Binding-site contacts:
Ligand atom C7 contacts residue GLY72 of chain 1.C at 3.3 Å.
Ligand atom C9 contacts residue LEU37 of chain 1.C at 3.7 Å (hydrophobic).
Ligand atom C5 contacts residue ALA35 of chain 1.C at 3.9 Å (hydrophobic).
Ligand atom C5 contacts residue LEU37 of chain 1.C at 4.2 Å (hydrophobic).
Ligand atom C4 contacts residue LEU37 of chain 1.C at 3.7 Å (hydrophobic).
Ligand atom N1 contacts residue GLY72 of chain 1.C at 3.3 Å (h-bond).
Ligand atom C4 contacts residue VAL36 of chain 1.C at 4.1 Å (hydrophobic).
Ligand atom C8 contacts residue LEU37 of chain 1.C at 3.7 Å (hydrophobic).
Ligand atom C7 contacts residue LEU73 of chain 1.C at 4.2 Å (hydrophobic).
Ligand atom C8 contacts residue GLY72 of chain 1.C at 3.6 Å.
Ligand atom C4 contacts residue ALA35 of chain 1.C at 3.7 Å (hydrophobic).
Ligand atom C5 contacts residue GLY70 of chain 1.C at 3.7 Å.
Ligand atom F14 contacts residue ALA35 of chain 1.C at 3.4 Å.
Ligand atom C2 contacts residue LEU37 of chain 1.C at 4.0 Å (hydrophobic).
Ligand atom C6 contacts residue GLN71 of chain 1.C at 3.5 Å.
Ligand atom C7 contacts residue LEU37 of chain 1.C at 4.2 Å (hydrophobic).
Ligand atom C4 contacts residue GLY70 of chain 1.C at 4.4 Å.
Ligand atom F14 contacts residue SER69 of chain 1.C at 3.8 Å.
Ligand atom C5 contacts residue VAL36 of chain 1.C at 4.3 Å (hydrophobic).
Ligand atom F14 contacts residue LEU37 of chain 1.C at 4.3 Å.
Ligand atom C3 contacts residue PRO8 of chain 1.C at 4.3 Å (hydrophobic).
Ligand atom F14 contacts residue PHE77 of chain 1.C at 3.5 Å.
Ligand atom C3 contacts residue LEU37 of chain 1.C at 3.7 Å (hydrophobic).
Ligand atom N1 contacts residue LEU74 of chain 1.C at 3.6 Å.
Ligand atom C4 contacts residue LEU74 of chain 1.C at 4.3 Å (hydrophobic).
Ligand atom N1 contacts residue LEU73 of chain 1.C at 4.5 Å.
Ligand atom C7 contacts residue GLY70 of chain 1.C at 4.3 Å.
Ligand atom C6 contacts residue GLY70 of chain 1.C at 3.4 Å.
Ligand atom F14 contacts residue GLN71 of chain 1.C at 4.4 Å.
Ligand atom C7 contacts residue GLN71 of chain 1.C at 3.9 Å.
Ligand atom C7 contacts residue LEU74 of chain 1.C at 3.8 Å (hydrophobic).
Ligand atom F14 contacts residue VAL36 of chain 1.C at 3.6 Å.
Ligand atom C6 contacts residue PHE77 of chain 1.C at 3.9 Å (hydrophobic).
Ligand atom C5 contacts residue PHE77 of chain 1.C at 4.0 Å (hydrophobic).
Ligand atom C5 contacts residue GLN71 of chain 1.C at 4.3 Å.
Ligand atom C2 contacts residue LEU74 of chain 1.C at 4.1 Å (hydrophobic).
Ligand atom N1 contacts residue LEU37 of chain 1.C at 3.9 Å.
Ligand atom C9 contacts residue LEU74 of chain 1.C at 4.1 Å (hydrophobic).
Ligand atom F14 contacts residue GLY70 of chain 1.C at 3.1 Å.
Ligand atom C8 contacts residue LEU74 of chain 1.C at 3.9 Å (hydrophobic).

The small molecule below binds the protein below.
Small molecule (SMILES): O=C(O)c1cc2cc(F)ccc2[nH]1

Sequence of chain 1.C:
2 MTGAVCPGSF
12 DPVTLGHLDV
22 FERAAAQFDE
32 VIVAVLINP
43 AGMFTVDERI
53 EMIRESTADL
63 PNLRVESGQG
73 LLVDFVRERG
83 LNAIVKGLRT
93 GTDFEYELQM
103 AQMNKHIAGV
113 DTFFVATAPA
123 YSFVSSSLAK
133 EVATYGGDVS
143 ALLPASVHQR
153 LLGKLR